Binding-site contacts:
Ligand atom C4' contacts residue ASP366 of chain 1.H at 3.6 Å.
Ligand atom N7 contacts residue GLY415 of chain 1.H at 3.6 Å.
Ligand atom O1P contacts residue GLY330 of chain 1.H at 3.0 Å.
Ligand atom N7 contacts residue MET416 of chain 1.H at 3.1 Å (h-bond).
Ligand atom O5' contacts residue GLY367 of chain 1.H at 3.7 Å.
Ligand atom O6 contacts residue MET416 of chain 1.H at 3.1 Å (h-bond).
Ligand atom C2' contacts residue ARG324 of chain 1.H at 3.6 Å.
Ligand atom N3 contacts residue NAD1 of chain 1.NA at 3.2 Å.
Ligand atom C3' contacts residue SER70 of chain 1.H at 3.5 Å.
Ligand atom O2' contacts residue ARG324 of chain 1.H at 3.4 Å (salt-bridge).
Ligand atom O2P contacts residue TYR413 of chain 1.H at 2.5 Å (h-bond).
Ligand atom O3' contacts residue ASP366 of chain 1.H at 2.6 Å (salt-bridge).
Ligand atom O6 contacts residue GLY444 of chain 1.H at 3.6 Å.
Ligand atom O1P contacts residue SER331 of chain 1.H at 2.7 Å (h-bond).
Ligand atom O6 contacts residue GLY417 of chain 1.H at 2.5 Å (h-bond).
Ligand atom C2' contacts residue ASP366 of chain 1.H at 3.6 Å.
Ligand atom C4 contacts residue ILE332 of chain 1.H at 3.6 Å (hydrophobic).
Ligand atom C6 contacts residue GLY417 of chain 1.H at 3.5 Å.
Ligand atom N1 contacts residue GLN443 of chain 1.H at 2.6 Å (h-bond).
Ligand atom C2 contacts residue GLN443 of chain 1.H at 3.3 Å.
Ligand atom C2 contacts residue NAD1 of chain 1.NA at 3.2 Å.
Ligand atom O1P contacts residue GLY368 of chain 1.H at 3.0 Å (h-bond).
Ligand atom C2 contacts residue CYS333 of chain 1.H at 3.2 Å (hydrophobic).
Ligand atom O6 contacts residue GLY415 of chain 1.H at 3.2 Å.
Ligand atom N3 contacts residue CYS333 of chain 1.H at 3.6 Å.
Ligand atom C4 contacts residue NAD1 of chain 1.NA at 3.4 Å.
Ligand atom O2P contacts residue SER331 of chain 1.H at 2.9 Å (h-bond).
Ligand atom O3' contacts residue SER70 of chain 1.H at 2.7 Å (h-bond).
Ligand atom N1 contacts residue NAD1 of chain 1.NA at 3.5 Å.
Ligand atom O3P contacts residue SER390 of chain 1.H at 3.2 Å (h-bond).
Ligand atom O2P contacts residue SER390 of chain 1.H at 3.4 Å (h-bond).
Ligand atom C3' contacts residue ASP366 of chain 1.H at 3.5 Å.
Ligand atom C2 contacts residue THR335 of chain 1.H at 3.7 Å.
Ligand atom C5 contacts residue ILE332 of chain 1.H at 3.5 Å (hydrophobic).
Ligand atom O3P contacts residue GLY389 of chain 1.H at 3.2 Å (h-bond).
Ligand atom O3' contacts residue ARG324 of chain 1.H at 3.2 Å (salt-bridge).
Ligand atom O2' contacts residue ASP366 of chain 1.H at 2.4 Å (salt-bridge).
Ligand atom O3' contacts residue MET387 of chain 1.H at 3.7 Å.
Ligand atom N9 contacts residue NAD1 of chain 1.NA at 3.6 Å.
Ligand atom N7 contacts residue ILE332 of chain 1.H at 3.6 Å.

Sequence of chain 1.H:
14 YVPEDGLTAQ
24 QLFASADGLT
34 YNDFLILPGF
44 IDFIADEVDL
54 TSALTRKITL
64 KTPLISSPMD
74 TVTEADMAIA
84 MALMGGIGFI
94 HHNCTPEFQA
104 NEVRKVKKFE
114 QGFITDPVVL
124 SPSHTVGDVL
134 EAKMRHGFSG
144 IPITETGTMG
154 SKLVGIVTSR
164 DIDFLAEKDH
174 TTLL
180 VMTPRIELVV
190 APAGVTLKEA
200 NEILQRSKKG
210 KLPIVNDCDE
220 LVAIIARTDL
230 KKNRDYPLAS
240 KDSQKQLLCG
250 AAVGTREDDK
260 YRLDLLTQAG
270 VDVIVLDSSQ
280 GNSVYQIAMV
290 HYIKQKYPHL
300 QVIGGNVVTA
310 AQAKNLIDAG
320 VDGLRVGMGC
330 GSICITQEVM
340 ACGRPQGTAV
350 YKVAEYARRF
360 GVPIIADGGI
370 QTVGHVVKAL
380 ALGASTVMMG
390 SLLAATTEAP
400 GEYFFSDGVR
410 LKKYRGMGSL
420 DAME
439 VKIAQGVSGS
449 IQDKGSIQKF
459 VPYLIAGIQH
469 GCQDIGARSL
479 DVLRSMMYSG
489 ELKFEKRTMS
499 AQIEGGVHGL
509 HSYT

This small molecule binds to this protein.
Small molecule (SMILES): O=c1[nH]cnc2c1ncn2[C@@H]1O[C@H](COP(=O)(O)O)[C@@H](O)[C@H]1O